Binding-site contacts:
Ligand atom O contacts residue SER26 of chain 2.A at 2.8 Å (h-bond).
Ligand atom C contacts residue ASN22 of chain 2.A at 3.7 Å.
Ligand atom C10 contacts residue SER87 of chain 2.A at 3.7 Å.
Ligand atom C14 contacts residue SER121 of chain 2.A at 3.6 Å.
Ligand atom C contacts residue TYR42 of chain 2.A at 3.5 Å (hydrophobic).
Ligand atom C8 contacts residue TRP78 of chain 2.A at 3.5 Å (hydrophobic).
Ligand atom C6 contacts residue TRP78 of chain 2.A at 3.6 Å (hydrophobic).
Ligand atom C1 contacts residue VAL46 of chain 2.A at 3.7 Å (hydrophobic).
Ligand atom O3 contacts residue ASN48 of chain 2.A at 2.8 Å (h-bond).
Ligand atom N1 contacts residue ASP127 of chain 2.A at 2.7 Å (salt-bridge).
Ligand atom C25 contacts residue LYS120 of chain 2.A at 3.2 Å.
Ligand atom C3 contacts residue TRP107 of chain 2.A at 3.3 Å (hydrophobic).
Ligand atom O contacts residue ASN22 of chain 2.A at 3.0 Å (h-bond).
Ligand atom O3 contacts residue GLY47 of chain 2.A at 3.6 Å.
Ligand atom C5 contacts residue SER44 of chain 2.A at 3.6 Å.
Ligand atom C11 contacts residue SER87 of chain 2.A at 3.3 Å.
Ligand atom O2 contacts residue LEU109 of chain 2.A at 3.2 Å.
Ligand atom C12 contacts residue SER111 of chain 2.A at 3.5 Å.
Ligand atom C1 contacts residue TRP119 of chain 4.A at 3.7 Å (hydrophobic).
Ligand atom C15 contacts residue LYS120 of chain 2.A at 3.2 Å.
Ligand atom S contacts residue TRP78 of chain 2.A at 3.7 Å.
Ligand atom N2 contacts residue SER87 of chain 2.A at 3.1 Å (h-bond).
Ligand atom N contacts residue SER44 of chain 2.A at 3.0 Å (h-bond).
Ligand atom C4 contacts residue TRP119 of chain 4.A at 3.5 Å (hydrophobic).
Ligand atom C8 contacts residue ASN48 of chain 2.A at 3.6 Å.
Ligand atom C7 contacts residue TRP78 of chain 2.A at 3.8 Å (hydrophobic).
Ligand atom C11 contacts residue ALA85 of chain 2.A at 3.7 Å (hydrophobic).
Ligand atom O contacts residue TYR42 of chain 2.A at 2.7 Å (h-bond).
Ligand atom C2 contacts residue ASP127 of chain 2.A at 3.7 Å.
Ligand atom C16 contacts residue LYS120 of chain 2.A at 3.0 Å.
Ligand atom N contacts residue VAL46 of chain 2.A at 3.6 Å.
Ligand atom C15 contacts residue SER121 of chain 2.A at 3.5 Å.
Ligand atom C9 contacts residue ASN48 of chain 2.A at 3.5 Å.
Ligand atom S contacts residue THR89 of chain 2.A at 3.5 Å (h-bond).
Ligand atom C contacts residue SER26 of chain 2.A at 3.7 Å.
Ligand atom C contacts residue SER44 of chain 2.A at 3.8 Å.
Ligand atom C13 contacts residue SER111 of chain 2.A at 3.5 Å.
Ligand atom O contacts residue ASP127 of chain 2.A at 3.7 Å.
Ligand atom C contacts residue ASP127 of chain 2.A at 3.6 Å.
Ligand atom C2 contacts residue TRP107 of chain 2.A at 3.7 Å (hydrophobic).

Sequence of chain 4.A:
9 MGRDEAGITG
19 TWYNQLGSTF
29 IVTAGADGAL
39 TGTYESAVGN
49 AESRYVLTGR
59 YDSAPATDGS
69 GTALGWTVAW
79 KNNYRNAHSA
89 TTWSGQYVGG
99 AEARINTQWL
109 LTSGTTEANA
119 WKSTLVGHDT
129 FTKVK

Sequence of chain 2.A:
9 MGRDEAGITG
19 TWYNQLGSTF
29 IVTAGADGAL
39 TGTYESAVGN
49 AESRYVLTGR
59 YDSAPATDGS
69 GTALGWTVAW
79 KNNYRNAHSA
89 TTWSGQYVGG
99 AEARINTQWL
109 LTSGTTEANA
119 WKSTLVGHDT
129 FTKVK

This small molecule binds to this protein.
Small molecule (SMILES): CN(C)c1ccc2c3c(cccc13)C(=O)N(CCNC(=O)CCCC[C@@H]1SC[C@@H]3NC(=O)N[C@@H]31)C2=O